Sequence of chain 1.A:
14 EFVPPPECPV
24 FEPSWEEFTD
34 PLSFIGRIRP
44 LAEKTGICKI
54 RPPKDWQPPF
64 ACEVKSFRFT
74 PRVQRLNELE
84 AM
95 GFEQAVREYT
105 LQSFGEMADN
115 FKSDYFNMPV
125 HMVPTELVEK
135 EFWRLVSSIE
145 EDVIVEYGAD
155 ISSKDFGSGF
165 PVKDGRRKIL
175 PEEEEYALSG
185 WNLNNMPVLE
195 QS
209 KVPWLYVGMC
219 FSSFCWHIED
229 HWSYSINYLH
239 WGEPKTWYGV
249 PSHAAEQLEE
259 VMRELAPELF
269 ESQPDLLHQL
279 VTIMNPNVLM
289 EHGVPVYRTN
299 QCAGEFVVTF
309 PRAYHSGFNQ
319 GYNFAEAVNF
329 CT

Binding-site contacts:
Ligand atom O03 contacts residue TYR151 of chain 1.A at 2.5 Å (h-bond).
Ligand atom F28 contacts residue ALA153 of chain 1.A at 3.5 Å.
Ligand atom C02 contacts residue LYS243 of chain 1.A at 3.7 Å.
Ligand atom N07 contacts residue HIS313 of chain 1.A at 3.5 Å (h-bond).
Ligand atom O01 contacts residue PHE222 of chain 1.A at 3.6 Å.
Ligand atom C29 contacts residue ARG75 of chain 1.A at 3.2 Å.
Ligand atom F28 contacts residue GLN77 of chain 1.A at 3.2 Å.
Ligand atom C23 contacts residue HIS225 of chain 1.A at 3.7 Å.
Ligand atom F20 contacts residue GLN277 of chain 1.A at 3.2 Å.
Ligand atom O01 contacts residue LYS243 of chain 1.A at 2.8 Å (salt-bridge).
Ligand atom C27 contacts residue ALA153 of chain 1.A at 3.5 Å (hydrophobic).
Ligand atom C05 contacts residue PHE222 of chain 1.A at 3.6 Å (hydrophobic).
Ligand atom N10 contacts residue TYR214 of chain 1.A at 3.5 Å.
Ligand atom C06 contacts residue PHE222 of chain 1.A at 3.8 Å (hydrophobic).
Ligand atom C08 contacts residue HIS225 of chain 1.A at 3.4 Å.
Ligand atom C11 contacts residue TYR214 of chain 1.A at 3.5 Å (hydrophobic).
Ligand atom C02 contacts residue TYR151 of chain 1.A at 3.3 Å (hydrophobic).
Ligand atom F21 contacts residue LEU278 of chain 1.A at 3.1 Å.
Ligand atom N13 contacts residue ASP154 of chain 1.A at 3.6 Å (salt-bridge).
Ligand atom C06 contacts residue ASN235 of chain 1.A at 3.7 Å.
Ligand atom F28 contacts residue TYR151 of chain 1.A at 3.6 Å.
Ligand atom C04 contacts residue PHE222 of chain 1.A at 3.6 Å (hydrophobic).
Ligand atom F28 contacts residue ARG75 of chain 1.A at 3.7 Å.
Ligand atom N07 contacts residue MN1 of chain 1.C at 2.3 Å.
Ligand atom C26 contacts residue ALA153 of chain 1.A at 3.8 Å (hydrophobic).
Ligand atom O01 contacts residue TYR151 of chain 1.A at 3.4 Å (h-bond).
Ligand atom C14 contacts residue ASP154 of chain 1.A at 3.5 Å.
Ligand atom N12 contacts residue TYR214 of chain 1.A at 3.6 Å (h-bond).
Ligand atom C08 contacts residue MN1 of chain 1.C at 3.2 Å.
Ligand atom O03 contacts residue TYR214 of chain 1.A at 3.6 Å.
Ligand atom C09 contacts residue PHE222 of chain 1.A at 3.6 Å (hydrophobic).
Ligand atom N10 contacts residue PHE222 of chain 1.A at 3.4 Å.
Ligand atom N07 contacts residue HIS225 of chain 1.A at 3.1 Å (h-bond).
Ligand atom C06 contacts residue MN1 of chain 1.C at 3.2 Å.
Ligand atom C05 contacts residue TRP245 of chain 1.A at 3.7 Å (hydrophobic).
Ligand atom O03 contacts residue PHE222 of chain 1.A at 3.2 Å.
Ligand atom C06 contacts residue TRP245 of chain 1.A at 3.6 Å (hydrophobic).
Ligand atom C24 contacts residue ASP154 of chain 1.A at 3.5 Å.
Ligand atom C30 contacts residue ASP154 of chain 1.A at 3.2 Å.
Ligand atom C02 contacts residue PHE222 of chain 1.A at 3.3 Å (hydrophobic).

The small molecule below binds the protein below.
Small molecule (SMILES): O=C(O)c1ccncc1Nc1nn(CCN2CCC(F)(F)CC2)c2ccc(F)cc12